Binding-site contacts:
Ligand atom N2 contacts residue PRO174 of chain 4.A at 3.7 Å.
Ligand atom C4C contacts residue TYR152 of chain 4.A at 3.9 Å (hydrophobic).
Ligand atom C3 contacts residue PRO174 of chain 4.A at 3.7 Å (hydrophobic).
Ligand atom C3 contacts residue PHE186 of chain 4.A at 3.9 Å (hydrophobic).
Ligand atom CL1 contacts residue ASN105 of chain 4.A at 3.3 Å.
Ligand atom C31 contacts residue ALA150 of chain 4.A at 3.5 Å (hydrophobic).
Ligand atom C5C contacts residue ILE104 of chain 4.A at 4.0 Å (hydrophobic).
Ligand atom N2 contacts residue PHE186 of chain 4.A at 4.0 Å.
Ligand atom C3B contacts residue LEU106 of chain 4.A at 3.8 Å (hydrophobic).
Ligand atom C31 contacts residue SER175 of chain 4.A at 3.5 Å.
Ligand atom C5 contacts residue PHE186 of chain 4.A at 3.7 Å (hydrophobic).
Ligand atom C6C contacts residue VAL191 of chain 4.A at 3.3 Å (hydrophobic).
Ligand atom C1C contacts residue TYR152 of chain 4.A at 3.9 Å (hydrophobic).
Ligand atom C31 contacts residue PRO174 of chain 4.A at 3.3 Å (hydrophobic).
Ligand atom N3A contacts residue ASN219 of chain 4.A at 3.4 Å (h-bond).
Ligand atom C5 contacts residue TYR152 of chain 4.A at 3.6 Å (hydrophobic).
Ligand atom CL1 contacts residue ILE104 of chain 4.A at 3.6 Å.
Ligand atom O1A contacts residue VAL122 of chain 4.A at 4.0 Å.
Ligand atom C2B contacts residue TYR197 of chain 4.A at 3.3 Å (hydrophobic).
Ligand atom CM1 contacts residue CYS199 of chain 4.A at 3.8 Å (hydrophobic).
Ligand atom O1 contacts residue PHE186 of chain 4.A at 3.8 Å.
Ligand atom C4A contacts residue ASN198 of chain 4.A at 3.9 Å.
Ligand atom C4 contacts residue TYR152 of chain 4.A at 3.7 Å (hydrophobic).
Ligand atom C3C contacts residue VAL188 of chain 4.A at 3.3 Å (hydrophobic).
Ligand atom O1 contacts residue VAL188 of chain 4.A at 3.8 Å.
Ligand atom O1B contacts residue MET221 of chain 4.A at 3.8 Å.
Ligand atom O1 contacts residue ALA24 of chain 4.C at 3.4 Å.
Ligand atom C7C contacts residue TYR128 of chain 4.A at 3.5 Å (hydrophobic).
Ligand atom N2 contacts residue ALA24 of chain 4.C at 3.1 Å.
Ligand atom C5A contacts residue VAL122 of chain 4.A at 3.9 Å (hydrophobic).
Ligand atom C5C contacts residue TYR128 of chain 4.A at 3.7 Å (hydrophobic).
Ligand atom C3C contacts residue TYR128 of chain 4.A at 3.6 Å (hydrophobic).
Ligand atom C4 contacts residue PHE186 of chain 4.A at 3.7 Å (hydrophobic).
Ligand atom C3B contacts residue TYR197 of chain 4.A at 3.3 Å (hydrophobic).
Ligand atom C31 contacts residue VAL176 of chain 4.A at 3.3 Å (hydrophobic).
Ligand atom C2C contacts residue VAL188 of chain 4.A at 2.8 Å (hydrophobic).
Ligand atom C4B contacts residue LEU106 of chain 4.A at 3.7 Å (hydrophobic).
Ligand atom CL1 contacts residue MET221 of chain 4.A at 3.8 Å.
Ligand atom C5A contacts residue CYS199 of chain 4.A at 3.9 Å (hydrophobic).
Ligand atom O1 contacts residue TYR152 of chain 4.A at 3.9 Å.

Sequence of chain 5.C:
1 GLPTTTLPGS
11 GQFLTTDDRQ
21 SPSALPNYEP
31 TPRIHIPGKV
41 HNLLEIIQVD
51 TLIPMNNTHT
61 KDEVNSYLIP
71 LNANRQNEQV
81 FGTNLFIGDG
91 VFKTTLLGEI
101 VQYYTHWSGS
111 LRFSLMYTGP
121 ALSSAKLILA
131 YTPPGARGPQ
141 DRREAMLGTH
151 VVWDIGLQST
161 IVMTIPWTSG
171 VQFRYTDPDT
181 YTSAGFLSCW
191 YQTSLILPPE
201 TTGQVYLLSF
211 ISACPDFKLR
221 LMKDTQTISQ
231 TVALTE

Sequence of chain 4.A:
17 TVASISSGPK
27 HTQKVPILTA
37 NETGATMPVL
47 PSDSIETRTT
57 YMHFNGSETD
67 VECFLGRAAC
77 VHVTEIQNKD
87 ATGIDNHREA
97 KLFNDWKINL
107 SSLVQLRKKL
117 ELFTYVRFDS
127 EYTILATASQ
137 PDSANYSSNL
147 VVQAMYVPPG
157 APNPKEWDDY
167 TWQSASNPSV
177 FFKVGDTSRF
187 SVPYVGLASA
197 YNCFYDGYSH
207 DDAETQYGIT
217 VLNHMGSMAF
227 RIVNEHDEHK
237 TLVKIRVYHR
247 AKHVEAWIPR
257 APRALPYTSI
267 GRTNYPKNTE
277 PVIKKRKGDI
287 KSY

Sequence of chain 4.C:
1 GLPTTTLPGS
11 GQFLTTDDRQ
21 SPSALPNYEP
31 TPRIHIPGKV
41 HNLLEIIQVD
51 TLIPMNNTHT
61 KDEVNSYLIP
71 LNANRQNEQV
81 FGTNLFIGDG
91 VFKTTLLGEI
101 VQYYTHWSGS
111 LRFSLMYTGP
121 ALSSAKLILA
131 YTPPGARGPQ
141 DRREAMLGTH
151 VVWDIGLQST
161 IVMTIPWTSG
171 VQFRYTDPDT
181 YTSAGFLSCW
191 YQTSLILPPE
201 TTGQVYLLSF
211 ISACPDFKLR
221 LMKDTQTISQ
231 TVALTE

The small molecule below binds the protein below.
Small molecule (SMILES): Cc1cc(CCCCCCCOc2ccc(C3=N[C@@H](C)CO3)cc2Cl)on1